Binding-site contacts:
Ligand atom C03 contacts residue PRO294 of chain 1.D at 3.8 Å (hydrophobic).
Ligand atom C13 contacts residue HEM1 of chain 1.LA at 3.2 Å.
Ligand atom C11 contacts residue GLN207 of chain 1.D at 3.8 Å.
Ligand atom C02 contacts residue PRO294 of chain 1.D at 3.8 Å (hydrophobic).
Ligand atom C05 contacts residue VAL296 of chain 1.D at 3.6 Å (hydrophobic).
Ligand atom C04 contacts residue HEM1 of chain 1.LA at 3.8 Å.
Ligand atom C18 contacts residue HEM1 of chain 1.LA at 3.7 Å.
Ligand atom C08 contacts residue HEM1 of chain 1.LA at 3.4 Å.
Ligand atom C17 contacts residue HEM1 of chain 1.LA at 3.8 Å.
Ligand atom C03 contacts residue HEM1 of chain 1.LA at 3.3 Å.
Ligand atom N02 contacts residue TYR317 of chain 1.D at 3.6 Å.
Ligand atom N02 contacts residue TRP316 of chain 1.D at 2.8 Å (h-bond).
Ligand atom C07 contacts residue PHE313 of chain 1.D at 3.6 Å (hydrophobic).
Ligand atom N19 contacts residue HEM1 of chain 1.LA at 2.5 Å (h-bond).
Ligand atom F16 contacts residue VAL296 of chain 1.D at 2.9 Å.
Ligand atom N02 contacts residue HEM1 of chain 1.LA at 3.5 Å.
Ligand atom C16 contacts residue HEM1 of chain 1.LA at 3.7 Å.
Ligand atom C18 contacts residue GOL1 of chain 1.RA at 3.7 Å.
Ligand atom C14 contacts residue HEM1 of chain 1.LA at 3.4 Å.
Ligand atom C02 contacts residue TRP316 of chain 1.D at 3.7 Å (hydrophobic).
Ligand atom N01 contacts residue HEM1 of chain 1.LA at 3.8 Å.
Ligand atom C09 contacts residue GLN207 of chain 1.D at 3.7 Å.
Ligand atom C07 contacts residue HEM1 of chain 1.LA at 3.4 Å.
Ligand atom N19 contacts residue TRP407 of chain 1.D at 3.5 Å.
Ligand atom C11 contacts residue HEM1 of chain 1.LA at 3.6 Å.
Ligand atom F15 contacts residue HEM1 of chain 1.LA at 2.8 Å.
Ligand atom C09 contacts residue VAL296 of chain 1.D at 3.7 Å (hydrophobic).
Ligand atom N01 contacts residue GLU321 of chain 1.D at 2.7 Å (salt-bridge).
Ligand atom C02 contacts residue HEM1 of chain 1.LA at 3.6 Å.
Ligand atom N19 contacts residue H4B1 of chain 1.MA at 2.6 Å (h-bond).
Ligand atom C12 contacts residue HEM1 of chain 1.LA at 3.3 Å.
Ligand atom N02 contacts residue MET318 of chain 1.D at 3.8 Å.
Ligand atom N02 contacts residue GLU321 of chain 1.D at 2.7 Å (salt-bridge).
Ligand atom C18 contacts residue H4B1 of chain 1.MA at 3.5 Å.
Ligand atom C15 contacts residue HEM1 of chain 1.LA at 3.4 Å.
Ligand atom F16 contacts residue HEM1 of chain 1.LA at 3.5 Å.
Ligand atom C06 contacts residue GLU321 of chain 1.D at 3.6 Å.
Ligand atom C07 contacts residue GLY315 of chain 1.D at 3.7 Å.
Ligand atom C08 contacts residue GLU321 of chain 1.D at 3.6 Å.
Ligand atom C02 contacts residue GLU321 of chain 1.D at 3.5 Å.

Sequence of chain 1.D:
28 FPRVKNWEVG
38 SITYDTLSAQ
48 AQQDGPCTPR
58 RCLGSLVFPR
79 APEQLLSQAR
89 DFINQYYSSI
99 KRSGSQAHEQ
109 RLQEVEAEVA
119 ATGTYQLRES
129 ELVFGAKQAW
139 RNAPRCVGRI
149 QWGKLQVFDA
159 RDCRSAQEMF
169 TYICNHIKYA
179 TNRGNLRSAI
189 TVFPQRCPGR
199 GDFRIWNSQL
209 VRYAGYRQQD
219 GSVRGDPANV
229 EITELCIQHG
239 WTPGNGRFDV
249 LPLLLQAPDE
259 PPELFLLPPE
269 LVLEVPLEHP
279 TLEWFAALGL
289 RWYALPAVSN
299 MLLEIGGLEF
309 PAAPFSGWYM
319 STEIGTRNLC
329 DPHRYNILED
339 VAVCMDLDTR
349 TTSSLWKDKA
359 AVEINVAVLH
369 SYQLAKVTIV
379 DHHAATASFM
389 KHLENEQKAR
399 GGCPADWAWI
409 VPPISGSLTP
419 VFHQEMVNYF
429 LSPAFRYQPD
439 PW

This small molecule binds to this protein.
Small molecule (SMILES): Cc1cc(N)nc(CCc2cc(CCN)cc(F)c2F)c1